A protein and the small-molecule ligand that binds it are described below.
Small molecule (SMILES): CC(=O)N[C@@H]1[C@@H](O)[C@H](O)[C@@H](CO)O[C@H]1O

Binding-site contacts:
Ligand atom C8 contacts residue PHE338 of chain 1.C at 3.6 Å (hydrophobic).
Ligand atom O7 contacts residue PHE338 of chain 1.C at 4.5 Å.
Ligand atom N2 contacts residue VAL367 of chain 1.C at 4.2 Å.
Ligand atom C5 contacts residue ASN343 of chain 1.C at 3.8 Å.
Ligand atom C8 contacts residue PHE342 of chain 1.C at 4.0 Å (hydrophobic).
Ligand atom C4 contacts residue ASN343 of chain 1.C at 4.3 Å.
Ligand atom C3 contacts residue ASN343 of chain 1.C at 3.9 Å.
Ligand atom C7 contacts residue ASN343 of chain 1.C at 3.5 Å.
Ligand atom O3 contacts residue VAL367 of chain 1.C at 3.8 Å.
Ligand atom O7 contacts residue ASN343 of chain 1.C at 3.7 Å.
Ligand atom C1 contacts residue ASN343 of chain 1.C at 1.5 Å.
Ligand atom O5 contacts residue ASN343 of chain 1.C at 2.4 Å (h-bond).
Ligand atom C8 contacts residue GLY339 of chain 1.C at 3.8 Å.
Ligand atom C2 contacts residue ASN343 of chain 1.C at 2.5 Å.
Ligand atom C7 contacts residue VAL367 of chain 1.C at 3.8 Å (hydrophobic).
Ligand atom O7 contacts residue GLY339 of chain 1.C at 3.6 Å.
Ligand atom C8 contacts residue VAL367 of chain 1.C at 3.7 Å (hydrophobic).
Ligand atom C8 contacts residue LEU368 of chain 1.C at 3.8 Å (hydrophobic).
Ligand atom C7 contacts residue GLY339 of chain 1.C at 4.0 Å.
Ligand atom C7 contacts residue PHE338 of chain 1.C at 4.5 Å (hydrophobic).
Ligand atom N2 contacts residue ASN343 of chain 1.C at 2.9 Å (h-bond).
Ligand atom O7 contacts residue VAL367 of chain 1.C at 4.2 Å.

Sequence of chain 1.C:
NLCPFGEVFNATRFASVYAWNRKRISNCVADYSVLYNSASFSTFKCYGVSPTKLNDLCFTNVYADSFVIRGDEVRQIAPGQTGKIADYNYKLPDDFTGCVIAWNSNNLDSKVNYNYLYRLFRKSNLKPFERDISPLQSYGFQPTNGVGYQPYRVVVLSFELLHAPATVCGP